Sequence of chain 1.C:
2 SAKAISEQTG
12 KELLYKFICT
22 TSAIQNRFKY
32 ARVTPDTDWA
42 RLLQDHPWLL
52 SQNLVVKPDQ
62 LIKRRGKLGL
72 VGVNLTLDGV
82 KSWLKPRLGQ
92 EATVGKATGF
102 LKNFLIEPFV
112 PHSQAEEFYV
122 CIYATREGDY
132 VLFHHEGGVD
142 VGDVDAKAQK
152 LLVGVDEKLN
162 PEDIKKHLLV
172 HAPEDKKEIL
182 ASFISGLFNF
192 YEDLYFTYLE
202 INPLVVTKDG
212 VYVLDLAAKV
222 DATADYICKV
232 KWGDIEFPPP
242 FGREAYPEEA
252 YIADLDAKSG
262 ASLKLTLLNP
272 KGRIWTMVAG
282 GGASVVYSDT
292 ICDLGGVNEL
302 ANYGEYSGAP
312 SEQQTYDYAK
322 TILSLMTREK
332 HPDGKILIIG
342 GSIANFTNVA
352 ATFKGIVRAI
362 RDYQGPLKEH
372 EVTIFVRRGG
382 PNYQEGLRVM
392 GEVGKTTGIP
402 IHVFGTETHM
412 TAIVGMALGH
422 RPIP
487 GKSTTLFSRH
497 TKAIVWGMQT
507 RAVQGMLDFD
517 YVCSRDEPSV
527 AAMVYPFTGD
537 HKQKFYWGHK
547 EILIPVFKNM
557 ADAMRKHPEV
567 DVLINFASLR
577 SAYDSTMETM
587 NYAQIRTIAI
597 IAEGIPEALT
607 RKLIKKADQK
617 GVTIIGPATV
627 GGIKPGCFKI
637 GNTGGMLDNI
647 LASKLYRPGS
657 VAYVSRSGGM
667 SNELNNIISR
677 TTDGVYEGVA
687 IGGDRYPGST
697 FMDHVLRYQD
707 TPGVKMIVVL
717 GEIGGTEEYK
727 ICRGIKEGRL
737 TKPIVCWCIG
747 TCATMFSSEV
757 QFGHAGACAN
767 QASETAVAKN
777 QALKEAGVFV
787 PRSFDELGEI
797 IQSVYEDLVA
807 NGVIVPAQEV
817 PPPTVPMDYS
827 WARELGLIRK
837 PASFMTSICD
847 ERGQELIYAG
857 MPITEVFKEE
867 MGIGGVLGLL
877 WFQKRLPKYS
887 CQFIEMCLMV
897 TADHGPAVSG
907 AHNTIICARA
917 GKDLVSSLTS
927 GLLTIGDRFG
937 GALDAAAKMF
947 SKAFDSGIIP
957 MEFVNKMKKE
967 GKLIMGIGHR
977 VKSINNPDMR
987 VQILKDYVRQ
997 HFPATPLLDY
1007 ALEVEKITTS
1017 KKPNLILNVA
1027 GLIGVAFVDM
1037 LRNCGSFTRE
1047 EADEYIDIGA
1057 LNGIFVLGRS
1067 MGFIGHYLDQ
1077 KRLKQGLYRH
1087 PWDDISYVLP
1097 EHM

Binding-site contacts:
Ligand atom N1 contacts residue LEU1021 of chain 1.A at 3.4 Å.
Ligand atom C10 contacts residue LEU969 of chain 1.A at 3.4 Å (hydrophobic).
Ligand atom O11 contacts residue LYS1017 of chain 1.A at 3.1 Å (salt-bridge).
Ligand atom O18 contacts residue THR348 of chain 1.C at 2.6 Å (h-bond).
Ligand atom C25 contacts residue ALA280 of chain 1.C at 3.4 Å (hydrophobic).
Ligand atom O4 contacts residue LYS1018 of chain 1.A at 3.2 Å (salt-bridge).
Ligand atom O14 contacts residue THR625 of chain 1.C at 3.2 Å (h-bond).
Ligand atom C24 contacts residue GLY665 of chain 1.C at 3.5 Å.
Ligand atom O17 contacts residue ARG379 of chain 1.C at 3.5 Å (salt-bridge).
Ligand atom O19 contacts residue ASN346 of chain 1.C at 3.0 Å (h-bond).
Ligand atom O14 contacts residue ILE597 of chain 1.C at 2.7 Å (h-bond).
Ligand atom O3 contacts residue LYS1018 of chain 1.A at 3.1 Å (salt-bridge).
Ligand atom O10 contacts residue SER577 of chain 1.C at 2.7 Å (h-bond).
Ligand atom C18 contacts residue ILE597 of chain 1.C at 3.3 Å (hydrophobic).
Ligand atom N4 contacts residue ILE973 of chain 1.A at 2.8 Å (h-bond).
Ligand atom C4 contacts residue LYS1018 of chain 1.A at 3.5 Å.
Ligand atom O12 contacts residue SER574 of chain 1.C at 2.5 Å (h-bond).
Ligand atom N3 contacts residue ILE970 of chain 1.A at 3.3 Å (h-bond).
Ligand atom O12 contacts residue ARG576 of chain 1.C at 2.6 Å (salt-bridge).
Ligand atom O11 contacts residue ARG576 of chain 1.C at 3.5 Å (salt-bridge).
Ligand atom C22 contacts residue SER308 of chain 1.C at 3.1 Å.
Ligand atom O20 contacts residue THR348 of chain 1.C at 3.1 Å (h-bond).
Ligand atom N4 contacts residue ACO1 of chain 1.E at 3.2 Å.
Ligand atom C10 contacts residue LEU1021 of chain 1.A at 3.5 Å (hydrophobic).
Ligand atom O8 contacts residue PHE533 of chain 1.C at 3.4 Å.
Ligand atom O13 contacts residue PHE347 of chain 1.C at 3.5 Å.
Ligand atom O15 contacts residue SER308 of chain 1.C at 3.1 Å (h-bond).
Ligand atom O10 contacts residue SER574 of chain 1.C at 3.3 Å (h-bond).
Ligand atom O15 contacts residue PHE347 of chain 1.C at 3.2 Å.
Ligand atom C22 contacts residue PO41 of chain 1.Q at 3.4 Å.
Ligand atom O17 contacts residue ALA280 of chain 1.C at 2.8 Å (h-bond).
Ligand atom O7 contacts residue LEU1021 of chain 1.A at 3.2 Å.
Ligand atom C17 contacts residue ILE597 of chain 1.C at 3.3 Å (hydrophobic).
Ligand atom O17 contacts residue SER343 of chain 1.C at 3.1 Å (h-bond).
Ligand atom C21 contacts residue SER308 of chain 1.C at 3.2 Å.
Ligand atom O15 contacts residue GLY309 of chain 1.C at 3.5 Å (h-bond).
Ligand atom O11 contacts residue LYS964 of chain 1.A at 3.4 Å (salt-bridge).
Ligand atom O16 contacts residue ALA345 of chain 1.C at 3.4 Å.
Ligand atom O16 contacts residue ARG379 of chain 1.C at 2.6 Å (salt-bridge).
Ligand atom P2 contacts residue SER574 of chain 1.C at 3.5 Å.

The small molecule below binds the protein below.
Small molecule (SMILES): CC(C)(COP(=O)(O)OP(=O)(O)OC[C@H]1O[C@@H](n2cnc3c(N)ncnc32)[C@H](O)[C@@H]1OP(=O)(O)O)[C@@H](O)C(=O)NCCC(=O)NCCSC(=O)C[C@@](O)(CC(=O)O)C(=O)O

Sequence of chain 1.A:
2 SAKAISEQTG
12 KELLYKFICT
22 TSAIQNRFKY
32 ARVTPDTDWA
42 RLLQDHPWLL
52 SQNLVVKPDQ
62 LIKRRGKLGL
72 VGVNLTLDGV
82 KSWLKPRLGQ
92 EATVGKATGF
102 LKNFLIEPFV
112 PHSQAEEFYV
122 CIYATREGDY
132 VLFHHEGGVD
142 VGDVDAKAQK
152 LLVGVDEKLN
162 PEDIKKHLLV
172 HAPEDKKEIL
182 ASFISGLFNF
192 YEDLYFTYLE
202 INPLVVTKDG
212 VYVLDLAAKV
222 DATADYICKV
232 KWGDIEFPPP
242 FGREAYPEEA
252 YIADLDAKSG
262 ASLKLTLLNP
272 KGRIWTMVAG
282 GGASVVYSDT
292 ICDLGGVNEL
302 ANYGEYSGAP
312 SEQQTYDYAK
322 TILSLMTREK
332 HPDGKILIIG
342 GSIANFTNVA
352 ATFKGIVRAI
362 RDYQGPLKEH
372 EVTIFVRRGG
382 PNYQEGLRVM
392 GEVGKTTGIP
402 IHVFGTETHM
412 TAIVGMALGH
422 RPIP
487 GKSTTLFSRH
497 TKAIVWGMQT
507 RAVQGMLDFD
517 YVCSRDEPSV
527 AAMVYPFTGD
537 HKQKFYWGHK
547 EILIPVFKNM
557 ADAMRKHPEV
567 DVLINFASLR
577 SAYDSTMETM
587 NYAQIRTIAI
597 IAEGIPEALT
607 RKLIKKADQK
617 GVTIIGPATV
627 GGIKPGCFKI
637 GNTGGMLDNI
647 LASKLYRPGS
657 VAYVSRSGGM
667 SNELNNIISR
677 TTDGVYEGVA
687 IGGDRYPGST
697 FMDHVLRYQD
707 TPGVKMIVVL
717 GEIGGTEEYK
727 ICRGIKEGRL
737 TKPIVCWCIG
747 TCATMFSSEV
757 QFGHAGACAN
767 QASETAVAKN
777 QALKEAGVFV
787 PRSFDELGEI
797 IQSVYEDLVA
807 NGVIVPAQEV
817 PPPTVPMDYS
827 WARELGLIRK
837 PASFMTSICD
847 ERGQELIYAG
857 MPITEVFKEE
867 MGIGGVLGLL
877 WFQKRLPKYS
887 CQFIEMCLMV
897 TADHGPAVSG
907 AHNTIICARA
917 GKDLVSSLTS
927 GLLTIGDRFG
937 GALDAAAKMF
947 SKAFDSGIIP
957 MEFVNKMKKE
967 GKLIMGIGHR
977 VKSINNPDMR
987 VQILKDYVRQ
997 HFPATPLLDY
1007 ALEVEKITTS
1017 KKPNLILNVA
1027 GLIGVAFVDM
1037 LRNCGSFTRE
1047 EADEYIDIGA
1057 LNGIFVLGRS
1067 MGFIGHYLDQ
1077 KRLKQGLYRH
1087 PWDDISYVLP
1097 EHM